Sequence of chain 1.A:
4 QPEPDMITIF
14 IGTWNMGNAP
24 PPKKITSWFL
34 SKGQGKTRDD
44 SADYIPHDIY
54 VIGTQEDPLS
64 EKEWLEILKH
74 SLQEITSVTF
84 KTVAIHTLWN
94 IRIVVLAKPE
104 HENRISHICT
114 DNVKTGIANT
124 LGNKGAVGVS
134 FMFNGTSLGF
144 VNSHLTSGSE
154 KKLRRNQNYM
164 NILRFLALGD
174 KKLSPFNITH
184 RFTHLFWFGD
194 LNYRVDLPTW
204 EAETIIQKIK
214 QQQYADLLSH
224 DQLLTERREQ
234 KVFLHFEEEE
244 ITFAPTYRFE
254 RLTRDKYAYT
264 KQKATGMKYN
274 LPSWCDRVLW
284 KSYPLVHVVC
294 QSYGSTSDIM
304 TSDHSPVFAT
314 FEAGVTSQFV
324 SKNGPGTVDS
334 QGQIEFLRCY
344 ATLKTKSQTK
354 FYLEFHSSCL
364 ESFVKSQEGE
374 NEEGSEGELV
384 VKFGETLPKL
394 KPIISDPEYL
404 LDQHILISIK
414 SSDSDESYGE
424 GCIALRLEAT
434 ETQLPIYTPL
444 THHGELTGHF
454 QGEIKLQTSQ

Binding-site contacts:
Ligand atom C10 contacts residue TYR47 of chain 1.A at 3.8 Å (hydrophobic).
Ligand atom N1 contacts residue TYR47 of chain 1.A at 4.5 Å.
Ligand atom C10 contacts residue SER80 of chain 1.A at 4.2 Å.
Ligand atom C11 contacts residue SER80 of chain 1.A at 4.0 Å.
Ligand atom C7 contacts residue TYR47 of chain 1.A at 3.6 Å (hydrophobic).
Ligand atom C11 contacts residue ILE78 of chain 1.A at 4.2 Å (hydrophobic).
Ligand atom C6 contacts residue TYR47 of chain 1.A at 3.6 Å (hydrophobic).
Ligand atom N2 contacts residue GLU77 of chain 1.A at 3.8 Å.
Ligand atom C3 contacts residue TYR47 of chain 1.A at 4.0 Å (hydrophobic).
Ligand atom C2 contacts residue SER80 of chain 1.A at 3.9 Å.
Ligand atom C4 contacts residue TYR47 of chain 1.A at 3.8 Å (hydrophobic).
Ligand atom N5 contacts residue SER80 of chain 1.A at 3.6 Å.
Ligand atom C10 contacts residue THR79 of chain 1.A at 4.0 Å.
Ligand atom C8 contacts residue SER80 of chain 1.A at 4.3 Å.
Ligand atom C9 contacts residue GLN76 of chain 1.A at 3.9 Å.
Ligand atom N5 contacts residue GLU77 of chain 1.A at 4.0 Å.
Ligand atom C9 contacts residue GLU77 of chain 1.A at 3.0 Å.
Ligand atom C10 contacts residue ILE78 of chain 1.A at 3.3 Å (hydrophobic).
Ligand atom N4 contacts residue SER80 of chain 1.A at 3.5 Å.
Ligand atom C11 contacts residue TYR47 of chain 1.A at 4.0 Å (hydrophobic).
Ligand atom C6 contacts residue ILE78 of chain 1.A at 4.0 Å (hydrophobic).
Ligand atom C7 contacts residue ILE78 of chain 1.A at 4.0 Å (hydrophobic).
Ligand atom N5 contacts residue GLN76 of chain 1.A at 3.7 Å.
Ligand atom C2 contacts residue THR79 of chain 1.A at 4.2 Å.
Ligand atom C5 contacts residue TYR47 of chain 1.A at 3.7 Å (hydrophobic).
Ligand atom C1 contacts residue TYR47 of chain 1.A at 4.4 Å (hydrophobic).
Ligand atom C7 contacts residue GLU77 of chain 1.A at 3.9 Å.
Ligand atom C11 contacts residue THR79 of chain 1.A at 3.7 Å.
Ligand atom C9 contacts residue SER80 of chain 1.A at 4.4 Å.
Ligand atom N3 contacts residue GLU77 of chain 1.A at 3.7 Å.

The small molecule below binds the protein below.
Small molecule (SMILES): CN(C)c1ccc(CNn2cnnc2)cc1